The small molecule below binds the protein below.
Small molecule (SMILES): Nc1ncnc2c1ncn2[C@@H]1O[C@H](COP(=O)(O)OP(=O)(O)OP(O)(O)=S)[C@@H](O)[C@H]1O

Sequence of chain 1.K:
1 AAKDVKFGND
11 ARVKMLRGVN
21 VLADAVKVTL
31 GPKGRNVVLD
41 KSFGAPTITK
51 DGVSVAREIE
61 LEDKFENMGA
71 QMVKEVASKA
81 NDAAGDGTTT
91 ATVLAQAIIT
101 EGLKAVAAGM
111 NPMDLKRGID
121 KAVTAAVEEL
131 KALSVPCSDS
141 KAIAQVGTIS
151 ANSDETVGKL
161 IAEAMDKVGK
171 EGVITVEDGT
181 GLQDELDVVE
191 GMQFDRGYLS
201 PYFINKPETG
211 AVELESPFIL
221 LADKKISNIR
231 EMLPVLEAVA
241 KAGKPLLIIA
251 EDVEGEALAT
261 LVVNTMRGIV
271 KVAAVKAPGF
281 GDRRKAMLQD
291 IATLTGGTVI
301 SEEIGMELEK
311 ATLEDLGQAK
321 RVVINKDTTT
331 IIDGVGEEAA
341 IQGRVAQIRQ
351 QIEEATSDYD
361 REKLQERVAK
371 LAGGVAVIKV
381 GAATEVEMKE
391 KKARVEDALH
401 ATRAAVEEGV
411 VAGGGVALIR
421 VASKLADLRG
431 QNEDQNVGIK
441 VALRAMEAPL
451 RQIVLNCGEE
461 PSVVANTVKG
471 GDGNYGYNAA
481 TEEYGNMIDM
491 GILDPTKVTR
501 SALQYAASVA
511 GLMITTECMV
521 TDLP

Binding-site contacts:
Ligand atom C5 contacts residue PRO32 of chain 1.K at 3.6 Å (hydrophobic).
Ligand atom O3B contacts residue THR88 of chain 1.K at 3.3 Å (h-bond).
Ligand atom O2B contacts residue GLY87 of chain 1.K at 3.2 Å.
Ligand atom PG contacts residue MG1 of chain 1.AC at 3.4 Å.
Ligand atom C3' contacts residue ASP494 of chain 1.K at 3.2 Å.
Ligand atom PA contacts residue MG1 of chain 1.AC at 3.4 Å.
Ligand atom O3' contacts residue ASP494 of chain 1.K at 2.8 Å (salt-bridge).
Ligand atom C6 contacts residue PRO32 of chain 1.K at 3.6 Å (hydrophobic).
Ligand atom O3G contacts residue TL1 of chain 1.YB at 2.8 Å.
Ligand atom PB contacts residue MG1 of chain 1.AC at 3.3 Å.
Ligand atom N1 contacts residue ALA479 of chain 1.K at 2.7 Å (h-bond).
Ligand atom S1G contacts residue THR88 of chain 1.K at 3.2 Å (h-bond).
Ligand atom O2B contacts residue THR88 of chain 1.K at 3.3 Å (h-bond).
Ligand atom O1A contacts residue THR29 of chain 1.K at 3.5 Å (h-bond).
Ligand atom N6 contacts residue ALA480 of chain 1.K at 3.5 Å.
Ligand atom O2A contacts residue MG1 of chain 1.AC at 2.1 Å.
Ligand atom O3A contacts residue THR89 of chain 1.K at 3.6 Å (h-bond).
Ligand atom O1A contacts residue TL1 of chain 1.YB at 3.0 Å.
Ligand atom S1G contacts residue ASP51 of chain 1.K at 3.4 Å (salt-bridge).
Ligand atom O1B contacts residue ASP86 of chain 1.K at 2.8 Å (salt-bridge).
Ligand atom O3B contacts residue THR89 of chain 1.K at 3.2 Å (h-bond).
Ligand atom O2' contacts residue GLY414 of chain 1.K at 2.5 Å (h-bond).
Ligand atom N3 contacts residue GLY414 of chain 1.K at 3.6 Å.
Ligand atom O2' contacts residue ASP494 of chain 1.K at 2.9 Å (salt-bridge).
Ligand atom O1B contacts residue MG1 of chain 1.AC at 2.2 Å.
Ligand atom N6 contacts residue ILE492 of chain 1.K at 3.5 Å.
Ligand atom C2 contacts residue ALA479 of chain 1.K at 3.4 Å (hydrophobic).
Ligand atom N1 contacts residue ASN478 of chain 1.K at 3.5 Å.
Ligand atom O2B contacts residue THR89 of chain 1.K at 3.0 Å (h-bond).
Ligand atom O3G contacts residue GLY52 of chain 1.K at 3.5 Å (h-bond).
Ligand atom C2' contacts residue ASP494 of chain 1.K at 3.3 Å.
Ligand atom O1B contacts residue GLY87 of chain 1.K at 3.2 Å (h-bond).
Ligand atom N6 contacts residue ASN478 of chain 1.K at 2.8 Å (h-bond).
Ligand atom O2' contacts residue GLY413 of chain 1.K at 3.4 Å.
Ligand atom O2B contacts residue THR90 of chain 1.K at 2.7 Å (h-bond).
Ligand atom O3G contacts residue THR89 of chain 1.K at 3.4 Å (h-bond).
Ligand atom C2 contacts residue TYR477 of chain 1.K at 3.4 Å (hydrophobic).
Ligand atom O1A contacts residue GLY31 of chain 1.K at 3.4 Å (h-bond).
Ligand atom O2G contacts residue MG1 of chain 1.AC at 2.1 Å.
Ligand atom O5' contacts residue GLY31 of chain 1.K at 3.5 Å (h-bond).